Binding-site contacts:
Ligand atom O8 contacts residue GLN222 of chain 2.A at 3.1 Å (h-bond).
Ligand atom C4 contacts residue GLN222 of chain 2.A at 3.9 Å.
Ligand atom O1B contacts residue SER133 of chain 2.A at 3.7 Å.
Ligand atom O6 contacts residue GLU186 of chain 2.A at 3.8 Å.
Ligand atom C5 contacts residue VAL131 of chain 2.A at 3.8 Å (hydrophobic).
Ligand atom O1B contacts residue SER132 of chain 2.A at 2.8 Å (h-bond).
Ligand atom C11 contacts residue TRP149 of chain 2.A at 3.7 Å (hydrophobic).
Ligand atom C10 contacts residue TRP149 of chain 2.A at 3.9 Å (hydrophobic).
Ligand atom C2 contacts residue LYS218 of chain 2.A at 3.9 Å.
Ligand atom O1B contacts residue GLN222 of chain 2.A at 3.2 Å (h-bond).
Ligand atom C4 contacts residue VAL131 of chain 2.A at 3.5 Å (hydrophobic).
Ligand atom C9 contacts residue TYR91 of chain 2.A at 3.4 Å (hydrophobic).
Ligand atom N5 contacts residue VAL131 of chain 2.A at 3.0 Å (h-bond).
Ligand atom O4 contacts residue SER133 of chain 2.A at 3.9 Å.
Ligand atom C8 contacts residue LYS218 of chain 2.A at 3.5 Å.
Ligand atom C6 contacts residue LYS182 of chain 2.A at 3.9 Å.
Ligand atom C9 contacts residue HIS179 of chain 2.A at 3.5 Å.
Ligand atom C11 contacts residue LEU129 of chain 2.A at 3.3 Å (hydrophobic).
Ligand atom C5 contacts residue GLY221 of chain 2.A at 3.3 Å.
Ligand atom C9 contacts residue GLU186 of chain 2.A at 3.3 Å.
Ligand atom O9 contacts residue GLU186 of chain 2.A at 2.7 Å (salt-bridge).
Ligand atom C6 contacts residue GLY221 of chain 2.A at 3.2 Å.
Ligand atom O8 contacts residue TYR91 of chain 2.A at 3.1 Å (h-bond).
Ligand atom C8 contacts residue TYR91 of chain 2.A at 3.9 Å (hydrophobic).
Ligand atom O7 contacts residue LEU190 of chain 2.A at 3.7 Å.
Ligand atom O1 contacts residue LYS218 of chain 2.A at 3.7 Å.
Ligand atom C7 contacts residue TRP149 of chain 2.A at 3.8 Å (hydrophobic).
Ligand atom O9 contacts residue TYR91 of chain 2.A at 3.0 Å (h-bond).
Ligand atom C6 contacts residue SER133 of chain 2.A at 3.9 Å.
Ligand atom C4 contacts residue SER133 of chain 2.A at 3.8 Å.
Ligand atom C11 contacts residue ILE151 of chain 2.A at 3.9 Å (hydrophobic).
Ligand atom C5 contacts residue GLN222 of chain 2.A at 3.9 Å.
Ligand atom O10 contacts residue LEU190 of chain 2.A at 3.1 Å.
Ligand atom O5 contacts residue LYS218 of chain 2.A at 3.9 Å.
Ligand atom O9 contacts residue HIS179 of chain 2.A at 3.5 Å (h-bond).
Ligand atom O1A contacts residue SER132 of chain 2.A at 3.6 Å.
Ligand atom O6 contacts residue GLY221 of chain 2.A at 2.7 Å (h-bond).
Ligand atom C1 contacts residue SER132 of chain 2.A at 3.8 Å.
Ligand atom C1 contacts residue SER133 of chain 2.A at 3.7 Å.
Ligand atom O1A contacts residue SER133 of chain 2.A at 2.9 Å (h-bond).

This protein binds this small molecule.
Small molecule (SMILES): CC(=O)N[C@@H]1[C@@H](O)[C@H](O[C@@H]2O[C@H](CO)[C@H](O)[C@H](O[C@]3(C(=O)O)C[C@H](O)[C@@H](NC(C)=O)[C@H]([C@H](O)[C@H](O)CO)O3)[C@H]2O)[C@@H](CO)O[C@H]1O

Sequence of chain 2.A:
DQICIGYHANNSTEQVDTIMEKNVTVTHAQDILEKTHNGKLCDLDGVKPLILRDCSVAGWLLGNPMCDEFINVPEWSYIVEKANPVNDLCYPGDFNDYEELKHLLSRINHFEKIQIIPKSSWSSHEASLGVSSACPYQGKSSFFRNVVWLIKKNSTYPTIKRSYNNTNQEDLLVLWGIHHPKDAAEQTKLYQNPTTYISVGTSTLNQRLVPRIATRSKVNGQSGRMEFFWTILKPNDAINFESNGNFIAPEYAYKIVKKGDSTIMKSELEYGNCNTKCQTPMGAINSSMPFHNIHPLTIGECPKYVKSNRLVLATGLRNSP